Binding-site contacts:
Ligand atom O6 contacts residue LEU82 of chain 1.E at 3.8 Å.
Ligand atom O7 contacts residue LYS115 of chain 1.E at 4.1 Å.
Ligand atom O7 contacts residue VAL118 of chain 1.E at 3.7 Å.
Ligand atom O7 contacts residue ASN123 of chain 1.E at 3.9 Å.
Ligand atom O2 contacts residue LEU131 of chain 1.E at 3.7 Å.
Ligand atom O5 contacts residue LYS115 of chain 1.E at 3.7 Å.
Ligand atom O4 contacts residue TYR112 of chain 1.E at 3.3 Å.
Ligand atom O4 contacts residue VAL111 of chain 1.E at 4.0 Å.
Ligand atom S6 contacts residue LYS113 of chain 1.E at 3.8 Å.
Ligand atom N2 contacts residue THR125 of chain 1.E at 3.3 Å.
Ligand atom N2 contacts residue ASN123 of chain 1.E at 3.0 Å (h-bond).
Ligand atom C3 contacts residue LEU131 of chain 1.E at 3.9 Å (hydrophobic).
Ligand atom C8 contacts residue ASN123 of chain 1.E at 4.0 Å.
Ligand atom C1 contacts residue LYS115 of chain 1.E at 3.9 Å.
Ligand atom C2 contacts residue THR125 of chain 1.E at 3.8 Å.
Ligand atom C6 contacts residue TYR114 of chain 1.E at 4.1 Å (hydrophobic).
Ligand atom C8 contacts residue LEU131 of chain 1.E at 3.8 Å (hydrophobic).
Ligand atom O1S6 contacts residue LYS113 of chain 1.E at 2.8 Å (salt-bridge).
Ligand atom C1 contacts residue THR125 of chain 1.E at 3.7 Å.
Ligand atom O6 contacts residue LYS113 of chain 1.E at 3.7 Å.
Ligand atom O1S6 contacts residue TYR112 of chain 1.E at 3.7 Å.
Ligand atom C3 contacts residue ASN123 of chain 1.E at 3.8 Å.
Ligand atom C5 contacts residue ASN123 of chain 1.E at 3.6 Å.
Ligand atom C8 contacts residue LYS113 of chain 1.E at 3.5 Å.
Ligand atom C2 contacts residue VAL111 of chain 1.E at 3.5 Å (hydrophobic).
Ligand atom O5 contacts residue ASN123 of chain 1.E at 2.3 Å (h-bond).
Ligand atom O6 contacts residue TYR114 of chain 1.E at 3.1 Å.
Ligand atom O6 contacts residue LYS115 of chain 1.E at 3.6 Å.
Ligand atom C3 contacts residue THR125 of chain 1.E at 3.8 Å.
Ligand atom C5 contacts residue TYR112 of chain 1.E at 4.1 Å (hydrophobic).
Ligand atom O2 contacts residue VAL111 of chain 1.E at 3.0 Å (h-bond).
Ligand atom C1 contacts residue ASN123 of chain 1.E at 1.4 Å.
Ligand atom O7 contacts residue LEU131 of chain 1.E at 3.8 Å.
Ligand atom C7 contacts residue LEU131 of chain 1.E at 4.0 Å (hydrophobic).
Ligand atom O4 contacts residue THR125 of chain 1.E at 3.9 Å.
Ligand atom C6 contacts residue LYS113 of chain 1.E at 3.5 Å.
Ligand atom C2 contacts residue ASN123 of chain 1.E at 2.5 Å.
Ligand atom C7 contacts residue ASN123 of chain 1.E at 3.6 Å.
Ligand atom C8 contacts residue TYR114 of chain 1.E at 4.0 Å (hydrophobic).
Ligand atom O3S6 contacts residue LYS113 of chain 1.E at 3.6 Å.

Sequence of chain 1.E:
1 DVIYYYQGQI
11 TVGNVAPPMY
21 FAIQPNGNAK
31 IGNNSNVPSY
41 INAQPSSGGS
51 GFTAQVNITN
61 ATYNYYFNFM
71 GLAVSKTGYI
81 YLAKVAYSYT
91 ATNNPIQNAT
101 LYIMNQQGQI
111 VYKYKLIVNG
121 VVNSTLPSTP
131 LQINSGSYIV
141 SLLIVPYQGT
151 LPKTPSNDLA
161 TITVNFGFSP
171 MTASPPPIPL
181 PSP

A protein and the small-molecule ligand that binds it are described below.
Small molecule (SMILES): CC(=O)N[C@H]1[C@H](O[C@H]2[C@H](O)[C@@H](NC(C)=O)CO[C@@H]2CO)O[C@H](CO[C@H]2O[C@H](CO)[C@@H](O)[C@H](O)[C@@H]2O)[C@@H](O[C@H]2O[C@H](CO)[C@@H](O)[C@H](O)[C@@H]2O)[C@@H]1O[C@@H]1O[C@H](CS(=O)(=O)O)[C@@H](O[C@@H]2O[C@H](CO)[C@@H](O)[C@H](O)[C@H]2O)[C@H](O)[C@H]1O